Sequence of chain 1.G:
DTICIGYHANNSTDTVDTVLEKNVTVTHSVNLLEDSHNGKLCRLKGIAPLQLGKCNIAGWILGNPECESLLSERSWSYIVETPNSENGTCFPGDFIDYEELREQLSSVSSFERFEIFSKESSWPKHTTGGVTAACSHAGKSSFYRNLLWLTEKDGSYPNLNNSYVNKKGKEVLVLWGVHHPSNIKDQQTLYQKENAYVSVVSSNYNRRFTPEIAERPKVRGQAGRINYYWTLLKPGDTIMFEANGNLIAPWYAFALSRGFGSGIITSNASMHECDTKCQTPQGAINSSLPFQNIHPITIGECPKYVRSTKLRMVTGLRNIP

Binding-site contacts:
Ligand atom C2 contacts residue ASN268 of chain 1.G at 2.4 Å.
Ligand atom C5 contacts residue ASN268 of chain 1.G at 3.7 Å.
Ligand atom C7 contacts residue ASN268 of chain 1.G at 3.0 Å.
Ligand atom O7 contacts residue ASN268 of chain 1.G at 2.9 Å (h-bond).
Ligand atom C3 contacts residue ASN268 of chain 1.G at 3.8 Å.
Ligand atom O5 contacts residue ASN268 of chain 1.G at 2.4 Å (h-bond).
Ligand atom N2 contacts residue ASN268 of chain 1.G at 2.8 Å (h-bond).
Ligand atom C8 contacts residue ASN268 of chain 1.G at 4.2 Å.
Ligand atom C1 contacts residue ASN268 of chain 1.G at 1.4 Å.
Ligand atom C4 contacts residue ASN268 of chain 1.G at 4.2 Å.

The protein below binds the small molecule below.
Small molecule (SMILES): CC(=O)N[C@@H]1[C@@H](O)[C@H](O)[C@@H](CO)O[C@H]1O